Sequence of chain 1.B:
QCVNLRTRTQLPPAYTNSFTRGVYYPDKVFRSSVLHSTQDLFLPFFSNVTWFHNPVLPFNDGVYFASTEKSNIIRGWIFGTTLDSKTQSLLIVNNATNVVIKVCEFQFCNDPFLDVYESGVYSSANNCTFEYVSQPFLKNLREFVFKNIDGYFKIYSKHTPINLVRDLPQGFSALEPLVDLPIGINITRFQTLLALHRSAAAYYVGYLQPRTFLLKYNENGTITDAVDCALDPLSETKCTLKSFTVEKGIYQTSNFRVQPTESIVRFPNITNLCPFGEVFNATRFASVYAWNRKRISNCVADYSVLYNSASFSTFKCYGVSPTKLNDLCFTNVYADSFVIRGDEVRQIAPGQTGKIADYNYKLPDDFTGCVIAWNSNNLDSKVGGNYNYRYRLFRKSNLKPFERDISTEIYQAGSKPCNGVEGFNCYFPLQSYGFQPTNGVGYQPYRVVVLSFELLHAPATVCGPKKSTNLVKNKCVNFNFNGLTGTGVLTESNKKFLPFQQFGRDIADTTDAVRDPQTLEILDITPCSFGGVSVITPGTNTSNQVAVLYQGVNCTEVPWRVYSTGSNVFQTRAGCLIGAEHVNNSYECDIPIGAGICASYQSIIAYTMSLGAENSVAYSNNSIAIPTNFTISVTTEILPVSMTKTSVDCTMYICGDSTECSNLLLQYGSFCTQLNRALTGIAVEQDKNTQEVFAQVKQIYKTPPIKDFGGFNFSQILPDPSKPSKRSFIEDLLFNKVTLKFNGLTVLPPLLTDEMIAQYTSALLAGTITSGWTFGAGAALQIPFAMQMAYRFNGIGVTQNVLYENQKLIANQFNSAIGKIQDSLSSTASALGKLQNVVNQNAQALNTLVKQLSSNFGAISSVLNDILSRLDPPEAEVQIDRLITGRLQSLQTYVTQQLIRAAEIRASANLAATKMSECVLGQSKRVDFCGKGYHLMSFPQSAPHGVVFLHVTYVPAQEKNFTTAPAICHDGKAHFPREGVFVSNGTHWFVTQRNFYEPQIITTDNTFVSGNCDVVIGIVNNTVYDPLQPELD

Binding-site contacts:
Ligand atom O5 contacts residue ASN1096 of chain 1.B at 2.4 Å (h-bond).
Ligand atom C5 contacts residue PHE1101 of chain 1.B at 4.3 Å (hydrophobic).
Ligand atom O5 contacts residue PHE1101 of chain 1.B at 4.2 Å.
Ligand atom C5 contacts residue HIS1099 of chain 1.B at 3.3 Å.
Ligand atom N2 contacts residue ASN1096 of chain 1.B at 2.9 Å (h-bond).
Ligand atom C1 contacts residue ASN1096 of chain 1.B at 1.4 Å.
Ligand atom C3 contacts residue THR1098 of chain 1.B at 4.0 Å.
Ligand atom C1 contacts residue HIS1099 of chain 1.B at 4.0 Å.
Ligand atom O7 contacts residue ASN1096 of chain 1.B at 3.2 Å (h-bond).
Ligand atom C1 contacts residue THR1098 of chain 1.B at 3.8 Å.
Ligand atom O4 contacts residue HIS1099 of chain 1.B at 3.8 Å.
Ligand atom C7 contacts residue HIS1099 of chain 1.B at 4.0 Å.
Ligand atom C6 contacts residue PHE1101 of chain 1.B at 3.7 Å (hydrophobic).
Ligand atom C4 contacts residue HIS1099 of chain 1.B at 4.0 Å.
Ligand atom C3 contacts residue HIS1099 of chain 1.B at 4.1 Å.
Ligand atom C2 contacts residue ASN1096 of chain 1.B at 2.4 Å.
Ligand atom C8 contacts residue HIS1099 of chain 1.B at 4.4 Å.
Ligand atom C6 contacts residue HIS1099 of chain 1.B at 4.1 Å.
Ligand atom C5 contacts residue ASN1096 of chain 1.B at 3.6 Å.
Ligand atom N2 contacts residue THR1098 of chain 1.B at 3.9 Å.
Ligand atom C3 contacts residue ASN1096 of chain 1.B at 3.8 Å.
Ligand atom C4 contacts residue ASN1096 of chain 1.B at 4.2 Å.
Ligand atom C8 contacts residue ASN1096 of chain 1.B at 4.0 Å.
Ligand atom O7 contacts residue HIS1099 of chain 1.B at 3.5 Å.
Ligand atom C7 contacts residue ASN1096 of chain 1.B at 3.2 Å.
Ligand atom O5 contacts residue HIS1099 of chain 1.B at 4.0 Å.
Ligand atom C2 contacts residue THR1098 of chain 1.B at 4.1 Å.

A protein and the small-molecule ligand that binds it are described below.
Small molecule (SMILES): CC(=O)N[C@H]1[C@H](O[C@H]2[C@H](O)[C@@H](NC(C)=O)CO[C@@H]2CO)O[C@H](CO)[C@@H](O)[C@@H]1O